Binding-site contacts:
Ligand atom O2 contacts residue THR89 of chain 1.A at 4.2 Å.
Ligand atom O2 contacts residue HIS15 of chain 1.A at 3.0 Å (h-bond).
Ligand atom O1 contacts residue HIS15 of chain 1.A at 4.3 Å.
Ligand atom O2 contacts residue VAL92 of chain 1.A at 3.8 Å.
Ligand atom PT1 contacts residue HIS15 of chain 1.A at 2.4 Å.
Ligand atom O1 contacts residue ASN93 of chain 1.A at 4.2 Å.
Ligand atom O2 contacts residue LYS96 of chain 1.A at 4.3 Å.
Ligand atom O2 contacts residue ASN93 of chain 1.A at 3.1 Å (h-bond).

Sequence of chain 1.A:
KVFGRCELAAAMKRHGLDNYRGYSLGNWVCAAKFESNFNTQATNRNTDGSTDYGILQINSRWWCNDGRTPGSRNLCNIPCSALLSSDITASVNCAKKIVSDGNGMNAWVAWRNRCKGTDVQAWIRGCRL

A small-molecule ligand and the protein it binds are described below.
Small molecule (SMILES): [NH3+][Pt]1([NH3+])OC(=O)C2(CCC2)C(=O)O1